Binding-site contacts:
Ligand atom O4 contacts residue TYR188 of chain 1.A at 4.3 Å.
Ligand atom C1 contacts residue TYR188 of chain 1.A at 3.4 Å (hydrophobic).
Ligand atom O4 contacts residue LYS155 of chain 1.A at 4.1 Å.
Ligand atom C2 contacts residue LYS155 of chain 1.A at 2.8 Å.
Ligand atom C4 contacts residue SER158 of chain 1.A at 3.8 Å.
Ligand atom C4 contacts residue TYR188 of chain 1.A at 4.2 Å (hydrophobic).
Ligand atom O4 contacts residue ILE186 of chain 1.A at 3.8 Å.
Ligand atom O1 contacts residue ALA157 of chain 1.A at 3.8 Å.
Ligand atom O1 contacts residue SER158 of chain 1.A at 4.0 Å.
Ligand atom C1 contacts residue LYS155 of chain 1.A at 3.7 Å.
Ligand atom C2 contacts residue ALA157 of chain 1.A at 4.1 Å (hydrophobic).
Ligand atom C2 contacts residue SER158 of chain 1.A at 3.2 Å.
Ligand atom C4 contacts residue LYS155 of chain 1.A at 3.3 Å.
Ligand atom C3 contacts residue TYR188 of chain 1.A at 3.3 Å (hydrophobic).
Ligand atom O1 contacts residue TYR188 of chain 1.A at 2.9 Å (h-bond).
Ligand atom O2 contacts residue TYR188 of chain 1.A at 4.1 Å.
Ligand atom O4 contacts residue SER187 of chain 1.A at 4.3 Å.
Ligand atom C4 contacts residue TYR3 of chain 1.A at 3.7 Å (hydrophobic).
Ligand atom C2 contacts residue TYR188 of chain 1.A at 3.9 Å (hydrophobic).
Ligand atom C1 contacts residue SER158 of chain 1.A at 3.6 Å.
Ligand atom C4 contacts residue ILE186 of chain 1.A at 4.3 Å (hydrophobic).
Ligand atom C3 contacts residue SER158 of chain 1.A at 3.8 Å.
Ligand atom C1 contacts residue ALA157 of chain 1.A at 4.2 Å (hydrophobic).
Ligand atom O2 contacts residue SER158 of chain 1.A at 3.3 Å (h-bond).
Ligand atom O1 contacts residue LYS155 of chain 1.A at 3.8 Å.
Ligand atom C3 contacts residue LYS155 of chain 1.A at 3.2 Å.
Ligand atom O4 contacts residue TYR3 of chain 1.A at 4.0 Å.
Ligand atom C2 contacts residue HIS156 of chain 1.A at 4.3 Å.

Sequence of chain 1.A:
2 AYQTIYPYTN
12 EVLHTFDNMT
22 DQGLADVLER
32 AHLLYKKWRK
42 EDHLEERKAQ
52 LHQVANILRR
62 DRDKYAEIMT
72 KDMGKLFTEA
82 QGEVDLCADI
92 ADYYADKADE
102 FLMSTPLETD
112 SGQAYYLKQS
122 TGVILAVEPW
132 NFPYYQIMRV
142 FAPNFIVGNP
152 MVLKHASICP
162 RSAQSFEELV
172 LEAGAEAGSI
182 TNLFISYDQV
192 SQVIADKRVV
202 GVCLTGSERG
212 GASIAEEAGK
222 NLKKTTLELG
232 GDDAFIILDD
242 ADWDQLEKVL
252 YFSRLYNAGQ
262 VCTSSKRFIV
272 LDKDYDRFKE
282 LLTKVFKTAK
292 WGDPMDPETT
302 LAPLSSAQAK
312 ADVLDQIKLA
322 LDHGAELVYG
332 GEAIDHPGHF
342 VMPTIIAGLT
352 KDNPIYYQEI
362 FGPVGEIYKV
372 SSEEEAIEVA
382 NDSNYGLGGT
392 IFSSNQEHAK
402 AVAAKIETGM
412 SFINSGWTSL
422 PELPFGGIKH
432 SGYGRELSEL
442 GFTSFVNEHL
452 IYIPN

This small molecule binds to this protein.
Small molecule (SMILES): O=CCCC(=O)O